Binding-site contacts:
Ligand atom C20 contacts residue ALA44 of chain 2.A at 3.7 Å (hydrophobic).
Ligand atom O1 contacts residue ARG89 of chain 2.A at 3.1 Å (salt-bridge).
Ligand atom C1' contacts residue PHE86 of chain 2.A at 3.3 Å (hydrophobic).
Ligand atom C6 contacts residue ILE41 of chain 2.A at 3.8 Å (hydrophobic).
Ligand atom C13 contacts residue PHE86 of chain 2.A at 3.6 Å (hydrophobic).
Ligand atom C11 contacts residue ALA45 of chain 2.A at 3.8 Å (hydrophobic).
Ligand atom C12 contacts residue PHE86 of chain 2.A at 3.8 Å (hydrophobic).
Ligand atom C2' contacts residue CYS205 of chain 2.A at 3.8 Å (hydrophobic).
Ligand atom C15 contacts residue GLN48 of chain 2.A at 3.8 Å.
Ligand atom O1 contacts residue ALA100 of chain 2.A at 3.8 Å.
Ligand atom C13 contacts residue ALA45 of chain 2.A at 4.0 Å (hydrophobic).
Ligand atom C11 contacts residue ILE41 of chain 2.A at 4.0 Å (hydrophobic).
Ligand atom C15 contacts residue ARG89 of chain 2.A at 4.0 Å.
Ligand atom C14 contacts residue PHE86 of chain 2.A at 3.6 Å (hydrophobic).
Ligand atom C8 contacts residue CYS205 of chain 2.A at 4.0 Å (hydrophobic).
Ligand atom O2 contacts residue ALA100 of chain 2.A at 3.3 Å (h-bond).
Ligand atom C7 contacts residue ILE41 of chain 2.A at 3.9 Å (hydrophobic).
Ligand atom C12 contacts residue ALA45 of chain 2.A at 3.6 Å (hydrophobic).
Ligand atom C15 contacts residue ALA100 of chain 2.A at 4.0 Å (hydrophobic).
Ligand atom C2 contacts residue PHE212 of chain 2.A at 3.7 Å (hydrophobic).
Ligand atom C19 contacts residue TRP78 of chain 2.A at 3.7 Å (hydrophobic).
Ligand atom C2 contacts residue HIS208 of chain 2.A at 3.8 Å.
Ligand atom C19 contacts residue LEU209 of chain 2.A at 3.6 Å (hydrophobic).
Ligand atom C19 contacts residue CYS205 of chain 2.A at 3.9 Å (hydrophobic).
Ligand atom C20 contacts residue LEU99 of chain 2.A at 3.9 Å (hydrophobic).
Ligand atom O2 contacts residue ALA44 of chain 2.A at 3.0 Å.
Ligand atom C20 contacts residue ILE41 of chain 2.A at 3.5 Å (hydrophobic).
Ligand atom C1' contacts residue CYS205 of chain 2.A at 3.6 Å (hydrophobic).
Ligand atom C7 contacts residue CYS205 of chain 2.A at 3.6 Å (hydrophobic).
Ligand atom C4 contacts residue ILE41 of chain 2.A at 4.0 Å (hydrophobic).
Ligand atom C6 contacts residue CYS205 of chain 2.A at 3.8 Å (hydrophobic).
Ligand atom O1 contacts residue GLN48 of chain 2.A at 3.5 Å.
Ligand atom C4' contacts residue PHE119 of chain 2.A at 3.5 Å (hydrophobic).
Ligand atom C19 contacts residue ASN79 of chain 2.A at 4.0 Å.
Ligand atom C3 contacts residue VAL115 of chain 2.A at 3.8 Å (hydrophobic).
Ligand atom O1 contacts residue PHE86 of chain 2.A at 3.6 Å.
Ligand atom C15 contacts residue PHE86 of chain 2.A at 4.0 Å (hydrophobic).
Ligand atom O2 contacts residue LEU99 of chain 2.A at 3.8 Å.
Ligand atom C2' contacts residue PHE86 of chain 2.A at 3.6 Å (hydrophobic).
Ligand atom C11 contacts residue PHE86 of chain 2.A at 3.9 Å (hydrophobic).

This protein binds this small molecule.
Small molecule (SMILES): CC(=C/C/C=C(\C)CC(=O)O)/C=C1\CC[C@H](C)c2ccccc21

Sequence of chain 2.A:
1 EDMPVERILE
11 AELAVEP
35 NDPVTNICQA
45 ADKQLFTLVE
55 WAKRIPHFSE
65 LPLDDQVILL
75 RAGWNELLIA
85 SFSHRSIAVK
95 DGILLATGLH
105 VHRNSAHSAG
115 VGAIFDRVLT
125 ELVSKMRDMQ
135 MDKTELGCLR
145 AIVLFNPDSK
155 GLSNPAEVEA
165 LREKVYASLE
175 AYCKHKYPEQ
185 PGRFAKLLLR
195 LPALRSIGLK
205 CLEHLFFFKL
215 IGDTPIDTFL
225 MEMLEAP